The protein below binds the small molecule below.
Small molecule (SMILES): CC(=O)N[C@@H]1[C@@H](O)[C@H](O)[C@@H](CO)O[C@H]1O

Binding-site contacts:
Ligand atom O5 contacts residue ASN154 of chain 2.A at 2.4 Å (h-bond).
Ligand atom C3 contacts residue ASN154 of chain 2.A at 3.9 Å.
Ligand atom C5 contacts residue ASN154 of chain 2.A at 3.7 Å.
Ligand atom C5 contacts residue LYS3 of chain 2.A at 4.1 Å.
Ligand atom C1 contacts residue ASN154 of chain 2.A at 1.5 Å.
Ligand atom O7 contacts residue ASN154 of chain 2.A at 3.5 Å (h-bond).
Ligand atom C6 contacts residue LYS3 of chain 2.A at 3.9 Å.
Ligand atom C4 contacts residue ASN154 of chain 2.A at 4.3 Å.
Ligand atom C7 contacts residue ASN154 of chain 2.A at 3.3 Å.
Ligand atom C8 contacts residue ASN154 of chain 2.A at 4.4 Å.
Ligand atom O5 contacts residue LYS3 of chain 2.A at 4.0 Å.
Ligand atom O6 contacts residue LYS3 of chain 2.A at 3.1 Å (salt-bridge).
Ligand atom N2 contacts residue ASN154 of chain 2.A at 2.9 Å (h-bond).
Ligand atom C2 contacts residue ASN154 of chain 2.A at 2.5 Å.

Sequence of chain 2.A:
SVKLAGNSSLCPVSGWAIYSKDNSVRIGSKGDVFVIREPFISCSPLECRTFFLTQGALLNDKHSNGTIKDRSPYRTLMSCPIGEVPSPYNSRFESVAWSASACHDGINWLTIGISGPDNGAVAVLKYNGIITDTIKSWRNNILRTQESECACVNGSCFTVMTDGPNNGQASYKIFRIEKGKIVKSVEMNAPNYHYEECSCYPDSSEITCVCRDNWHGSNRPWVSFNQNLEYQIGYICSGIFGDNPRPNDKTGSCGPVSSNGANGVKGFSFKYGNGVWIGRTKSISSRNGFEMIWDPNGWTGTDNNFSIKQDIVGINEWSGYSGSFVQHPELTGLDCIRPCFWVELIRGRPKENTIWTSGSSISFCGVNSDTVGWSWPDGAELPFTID